Sequence of chain 1.D:
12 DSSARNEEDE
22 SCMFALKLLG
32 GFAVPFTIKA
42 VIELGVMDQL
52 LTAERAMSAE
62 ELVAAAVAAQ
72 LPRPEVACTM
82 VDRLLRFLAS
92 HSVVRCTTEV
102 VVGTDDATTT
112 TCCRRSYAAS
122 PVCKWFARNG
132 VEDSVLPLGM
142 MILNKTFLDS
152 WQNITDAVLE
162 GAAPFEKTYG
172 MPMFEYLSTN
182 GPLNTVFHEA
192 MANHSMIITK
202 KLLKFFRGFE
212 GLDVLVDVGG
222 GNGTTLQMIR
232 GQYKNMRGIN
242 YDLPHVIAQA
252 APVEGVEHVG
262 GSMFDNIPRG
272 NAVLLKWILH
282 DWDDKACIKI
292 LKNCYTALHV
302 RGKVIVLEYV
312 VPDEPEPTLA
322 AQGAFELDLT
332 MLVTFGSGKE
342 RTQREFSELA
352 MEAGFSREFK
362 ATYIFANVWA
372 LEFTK

Binding-site contacts:
Ligand atom C7 contacts residue LEU328 of chain 1.D at 4.0 Å (hydrophobic).
Ligand atom C4 contacts residue MET142 of chain 1.D at 3.8 Å (hydrophobic).
Ligand atom C5 contacts residue MET332 of chain 1.D at 3.9 Å (hydrophobic).
Ligand atom C12 contacts residue ILE143 of chain 1.D at 3.9 Å (hydrophobic).
Ligand atom O3 contacts residue TRP278 of chain 1.D at 3.6 Å.
Ligand atom C7 contacts residue MET142 of chain 1.D at 3.7 Å (hydrophobic).
Ligand atom O3 contacts residue MET192 of chain 1.D at 3.8 Å.
Ligand atom C9 contacts residue LEU328 of chain 1.D at 3.8 Å (hydrophobic).
Ligand atom C6 contacts residue TRP278 of chain 1.D at 3.7 Å (hydrophobic).
Ligand atom C8 contacts residue LEU328 of chain 1.D at 3.7 Å (hydrophobic).
Ligand atom O3 contacts residue ASP282 of chain 1.D at 3.4 Å (salt-bridge).
Ligand atom C1 contacts residue MET332 of chain 1.D at 4.1 Å (hydrophobic).
Ligand atom C2 contacts residue MET192 of chain 1.D at 4.1 Å (hydrophobic).
Ligand atom C2 contacts residue PHE188 of chain 1.D at 3.9 Å (hydrophobic).
Ligand atom C5 contacts residue MET192 of chain 1.D at 4.0 Å (hydrophobic).
Ligand atom O1 contacts residue LEU27 of chain 2.A at 3.4 Å.
Ligand atom C11 contacts residue ILE143 of chain 1.D at 3.5 Å (hydrophobic).
Ligand atom O2 contacts residue PHE188 of chain 1.D at 3.8 Å.
Ligand atom O1 contacts residue ILE143 of chain 1.D at 4.1 Å.
Ligand atom C8 contacts residue TRP278 of chain 1.D at 3.5 Å (hydrophobic).
Ligand atom C14 contacts residue TYR310 of chain 1.D at 3.8 Å (hydrophobic).
Ligand atom C6 contacts residue MET332 of chain 1.D at 4.1 Å (hydrophobic).
Ligand atom C14 contacts residue LEU139 of chain 1.D at 4.1 Å (hydrophobic).
Ligand atom C3 contacts residue PHE188 of chain 1.D at 3.9 Å (hydrophobic).
Ligand atom C14 contacts residue TRP278 of chain 1.D at 3.8 Å (hydrophobic).
Ligand atom C1 contacts residue HIS281 of chain 1.D at 3.6 Å.
Ligand atom O3 contacts residue HIS281 of chain 1.D at 2.9 Å (h-bond).
Ligand atom C4 contacts residue MET332 of chain 1.D at 3.7 Å (hydrophobic).
Ligand atom O2 contacts residue THR335 of chain 1.D at 3.3 Å.
Ligand atom C2 contacts residue MET332 of chain 1.D at 3.9 Å (hydrophobic).
Ligand atom C6 contacts residue HIS281 of chain 1.D at 3.8 Å.
Ligand atom C13 contacts residue TYR310 of chain 1.D at 3.5 Å (hydrophobic).
Ligand atom C5 contacts residue MET142 of chain 1.D at 3.9 Å (hydrophobic).
Ligand atom O2 contacts residue PHE148 of chain 1.D at 3.7 Å.
Ligand atom C10 contacts residue ILE143 of chain 1.D at 3.6 Å (hydrophobic).
Ligand atom C13 contacts residue LEU27 of chain 2.A at 4.0 Å (hydrophobic).
Ligand atom C3 contacts residue MET332 of chain 1.D at 3.6 Å (hydrophobic).
Ligand atom O2 contacts residue MET174 of chain 1.D at 3.6 Å.
Ligand atom C1 contacts residue MET192 of chain 1.D at 3.8 Å (hydrophobic).
Ligand atom C6 contacts residue MET192 of chain 1.D at 3.8 Å (hydrophobic).

This small molecule binds to this protein.
Small molecule (SMILES): Oc1ccc(/C=C/c2cc(O)cc(O)c2)cc1

Sequence of chain 2.A:
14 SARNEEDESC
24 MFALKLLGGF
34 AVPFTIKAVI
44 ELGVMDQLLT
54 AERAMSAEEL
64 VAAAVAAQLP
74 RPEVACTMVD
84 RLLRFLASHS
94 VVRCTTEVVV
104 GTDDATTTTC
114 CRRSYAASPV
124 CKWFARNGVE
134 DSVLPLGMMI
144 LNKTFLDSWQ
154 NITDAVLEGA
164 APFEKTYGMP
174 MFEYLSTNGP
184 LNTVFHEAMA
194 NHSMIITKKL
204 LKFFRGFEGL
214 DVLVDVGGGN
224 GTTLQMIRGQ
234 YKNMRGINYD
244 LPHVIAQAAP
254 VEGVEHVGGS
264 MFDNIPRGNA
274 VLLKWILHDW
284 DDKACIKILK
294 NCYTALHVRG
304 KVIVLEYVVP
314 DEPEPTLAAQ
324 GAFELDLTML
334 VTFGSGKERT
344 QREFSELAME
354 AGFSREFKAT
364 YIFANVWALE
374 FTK